The protein below binds the small molecule below.
Small molecule (SMILES): Cc1c(-c2ccccc2)cccc1-c1cc(/C=C/C(=O)O)ccc1O

Binding-site contacts:
Ligand atom C13 contacts residue ILE40 of chain 1.A at 3.3 Å (hydrophobic).
Ligand atom C21 contacts residue VAL114 of chain 1.A at 3.5 Å (hydrophobic).
Ligand atom C21 contacts residue ILE117 of chain 1.A at 3.2 Å (hydrophobic).
Ligand atom C03 contacts residue ILE82 of chain 1.A at 3.9 Å (hydrophobic).
Ligand atom O10 contacts residue ALA99 of chain 1.A at 3.4 Å.
Ligand atom C22 contacts residue ILE117 of chain 1.A at 3.4 Å (hydrophobic).
Ligand atom C20 contacts residue VAL114 of chain 1.A at 3.7 Å (hydrophobic).
Ligand atom C03 contacts residue ASN78 of chain 1.A at 3.4 Å.
Ligand atom C14 contacts residue ILE40 of chain 1.A at 3.7 Å (hydrophobic).
Ligand atom O09 contacts residue ALA43 of chain 1.A at 3.0 Å.
Ligand atom C12 contacts residue ILE40 of chain 1.A at 3.9 Å (hydrophobic).
Ligand atom C05 contacts residue ALA44 of chain 1.A at 3.9 Å (hydrophobic).
Ligand atom O09 contacts residue ALA99 of chain 1.A at 2.6 Å (h-bond).
Ligand atom C06 contacts residue ALA44 of chain 1.A at 3.7 Å (hydrophobic).
Ligand atom C11 contacts residue ILE40 of chain 1.A at 3.8 Å (hydrophobic).
Ligand atom O01 contacts residue CYS204 of chain 1.A at 3.2 Å.
Ligand atom C24 contacts residue LEU208 of chain 1.A at 3.7 Å (hydrophobic).
Ligand atom O10 contacts residue ARG88 of chain 1.A at 3.2 Å (salt-bridge).
Ligand atom C08 contacts residue ALA43 of chain 1.A at 3.8 Å (hydrophobic).
Ligand atom O10 contacts residue GLN47 of chain 1.A at 3.1 Å.
Ligand atom O09 contacts residue ARG88 of chain 1.A at 3.5 Å (salt-bridge).
Ligand atom C24 contacts residue PHE211 of chain 1.A at 3.7 Å (hydrophobic).
Ligand atom C24 contacts residue CYS204 of chain 1.A at 3.9 Å (hydrophobic).
Ligand atom C25 contacts residue ILE40 of chain 1.A at 3.2 Å (hydrophobic).
Ligand atom C23 contacts residue ILE40 of chain 1.A at 3.7 Å (hydrophobic).
Ligand atom C08 contacts residue ARG88 of chain 1.A at 3.6 Å.
Ligand atom C02 contacts residue ASN78 of chain 1.A at 3.7 Å.
Ligand atom C04 contacts residue LEU81 of chain 1.A at 3.6 Å (hydrophobic).
Ligand atom C18 contacts residue ILE40 of chain 1.A at 3.2 Å (hydrophobic).
Ligand atom C25 contacts residue LEU208 of chain 1.A at 3.4 Å (hydrophobic).
Ligand atom C21 contacts residue PHE118 of chain 1.A at 3.4 Å (hydrophobic).
Ligand atom C17 contacts residue ILE40 of chain 1.A at 3.8 Å (hydrophobic).
Ligand atom C08 contacts residue ALA99 of chain 1.A at 3.6 Å (hydrophobic).
Ligand atom C07 contacts residue PHE85 of chain 1.A at 3.5 Å (hydrophobic).
Ligand atom C24 contacts residue ILE40 of chain 1.A at 3.5 Å (hydrophobic).
Ligand atom C15 contacts residue PHE85 of chain 1.A at 3.6 Å (hydrophobic).
Ligand atom C16 contacts residue ILE40 of chain 1.A at 3.7 Å (hydrophobic).
Ligand atom O09 contacts residue LEU98 of chain 1.A at 3.5 Å.
Ligand atom O01 contacts residue ASN78 of chain 1.A at 3.0 Å (h-bond).
Ligand atom C20 contacts residue PHE118 of chain 1.A at 3.3 Å (hydrophobic).

Sequence of chain 1.A:
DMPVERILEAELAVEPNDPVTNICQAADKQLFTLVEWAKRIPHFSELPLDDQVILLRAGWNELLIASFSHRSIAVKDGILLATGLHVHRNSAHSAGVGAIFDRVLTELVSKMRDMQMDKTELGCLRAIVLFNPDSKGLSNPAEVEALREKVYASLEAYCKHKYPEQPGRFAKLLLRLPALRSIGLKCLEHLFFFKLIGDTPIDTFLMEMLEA